The protein below binds the small molecule below.
Small molecule (SMILES): C[n+]1cn([C@@H]2O[C@H](CO[P](=O)(O)OP(=O)(O)O)[C@@H](O)[C@H]2O)c2nc(N)[nH]c(=O)c21

Binding-site contacts:
Ligand atom C2 contacts residue TRP22 of chain 1.A at 4.1 Å (hydrophobic).
Ligand atom N3 contacts residue TRP68 of chain 1.A at 3.9 Å.
Ligand atom N7 contacts residue TRP22 of chain 1.A at 3.3 Å.
Ligand atom O6 contacts residue TRP68 of chain 1.A at 2.9 Å (h-bond).
Ligand atom N3 contacts residue TRP22 of chain 1.A at 3.9 Å.
Ligand atom CM7 contacts residue TRP22 of chain 1.A at 3.6 Å (hydrophobic).
Ligand atom O1A contacts residue ARG123 of chain 1.A at 3.0 Å (salt-bridge).
Ligand atom PA contacts residue ARG123 of chain 1.A at 3.6 Å.
Ligand atom O2B contacts residue ARG123 of chain 1.A at 3.3 Å.
Ligand atom N7 contacts residue TRP68 of chain 1.A at 3.7 Å.
Ligand atom C1' contacts residue TRP22 of chain 1.A at 3.2 Å (hydrophobic).
Ligand atom C5 contacts residue TRP68 of chain 1.A at 3.8 Å (hydrophobic).
Ligand atom N1 contacts residue MET67 of chain 1.A at 4.0 Å.
Ligand atom C6 contacts residue MET67 of chain 1.A at 3.8 Å (hydrophobic).
Ligand atom C6 contacts residue TRP68 of chain 1.A at 3.5 Å (hydrophobic).
Ligand atom PB contacts residue ARG123 of chain 1.A at 3.8 Å.
Ligand atom O5' contacts residue ARG123 of chain 1.A at 4.2 Å.
Ligand atom N9 contacts residue TRP68 of chain 1.A at 4.1 Å.
Ligand atom O1B contacts residue ARG123 of chain 1.A at 3.9 Å.
Ligand atom C5 contacts residue TRP22 of chain 1.A at 3.7 Å (hydrophobic).
Ligand atom N9 contacts residue TRP22 of chain 1.A at 3.4 Å (h-bond).
Ligand atom O6 contacts residue MET67 of chain 1.A at 3.2 Å.
Ligand atom C2 contacts residue GLU69 of chain 1.A at 3.4 Å.
Ligand atom N1 contacts residue TRP22 of chain 1.A at 4.1 Å.
Ligand atom N2 contacts residue GLU69 of chain 1.A at 2.8 Å (salt-bridge).
Ligand atom CM7 contacts residue TRP68 of chain 1.A at 3.8 Å (hydrophobic).
Ligand atom O2B contacts residue LYS128 of chain 1.A at 3.7 Å.
Ligand atom C8 contacts residue TRP22 of chain 1.A at 3.4 Å (hydrophobic).
Ligand atom N1 contacts residue TRP68 of chain 1.A at 3.5 Å.
Ligand atom C2 contacts residue TRP68 of chain 1.A at 3.9 Å (hydrophobic).
Ligand atom C8 contacts residue TRP68 of chain 1.A at 4.1 Å (hydrophobic).
Ligand atom C4 contacts residue TRP68 of chain 1.A at 3.9 Å (hydrophobic).
Ligand atom C6 contacts residue TRP22 of chain 1.A at 3.9 Å (hydrophobic).
Ligand atom O6 contacts residue GLU69 of chain 1.A at 4.2 Å.
Ligand atom N1 contacts residue GLU69 of chain 1.A at 3.0 Å (salt-bridge).
Ligand atom O3A contacts residue ARG123 of chain 1.A at 3.0 Å (salt-bridge).
Ligand atom O4' contacts residue TRP22 of chain 1.A at 3.3 Å.
Ligand atom O6 contacts residue TRP22 of chain 1.A at 4.0 Å.
Ligand atom C6 contacts residue GLU69 of chain 1.A at 4.1 Å.
Ligand atom C4 contacts residue TRP22 of chain 1.A at 3.6 Å (hydrophobic).

Sequence of chain 1.A:
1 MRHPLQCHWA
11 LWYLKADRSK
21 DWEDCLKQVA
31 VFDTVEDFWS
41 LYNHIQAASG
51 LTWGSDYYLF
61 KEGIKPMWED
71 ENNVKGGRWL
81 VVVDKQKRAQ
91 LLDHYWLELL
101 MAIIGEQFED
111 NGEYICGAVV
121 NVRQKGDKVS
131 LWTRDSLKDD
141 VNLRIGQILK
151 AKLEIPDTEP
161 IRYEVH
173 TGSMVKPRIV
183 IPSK